Sequence of chain 1.A:
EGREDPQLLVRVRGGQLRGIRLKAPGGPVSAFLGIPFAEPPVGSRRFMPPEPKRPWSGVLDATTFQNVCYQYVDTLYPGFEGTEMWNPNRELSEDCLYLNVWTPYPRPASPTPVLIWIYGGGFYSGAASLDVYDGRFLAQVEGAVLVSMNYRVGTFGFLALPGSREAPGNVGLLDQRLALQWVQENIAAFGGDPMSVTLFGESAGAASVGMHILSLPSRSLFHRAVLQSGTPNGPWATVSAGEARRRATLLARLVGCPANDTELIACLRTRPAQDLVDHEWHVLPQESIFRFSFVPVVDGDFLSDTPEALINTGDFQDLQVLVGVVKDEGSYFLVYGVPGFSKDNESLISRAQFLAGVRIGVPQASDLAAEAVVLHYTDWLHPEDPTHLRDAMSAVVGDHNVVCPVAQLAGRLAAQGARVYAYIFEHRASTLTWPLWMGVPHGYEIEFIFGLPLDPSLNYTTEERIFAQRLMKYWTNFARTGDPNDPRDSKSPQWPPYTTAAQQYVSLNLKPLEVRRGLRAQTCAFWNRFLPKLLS

Binding-site contacts:
Ligand atom C10 contacts residue GLY120 of chain 1.A at 3.6 Å.
Ligand atom F17 contacts residue TYR124 of chain 1.A at 4.2 Å.
Ligand atom O01 contacts residue PHE297 of chain 1.A at 3.9 Å.
Ligand atom O21 contacts residue HIS447 of chain 1.A at 3.9 Å.
Ligand atom C08 contacts residue HIS447 of chain 1.A at 2.8 Å.
Ligand atom C20 contacts residue TYR337 of chain 1.A at 3.3 Å (hydrophobic).
Ligand atom C07 contacts residue TRP86 of chain 1.A at 3.7 Å (hydrophobic).
Ligand atom C05 contacts residue TRP86 of chain 1.A at 3.6 Å (hydrophobic).
Ligand atom C09 contacts residue GLU202 of chain 1.A at 4.0 Å.
Ligand atom C08 contacts residue TYR337 of chain 1.A at 3.3 Å (hydrophobic).
Ligand atom O01 contacts residue TYR124 of chain 1.A at 3.7 Å.
Ligand atom N06 contacts residue TRP86 of chain 1.A at 4.2 Å.
Ligand atom F15 contacts residue TRP286 of chain 1.A at 3.9 Å.
Ligand atom C20 contacts residue PHE338 of chain 1.A at 4.1 Å (hydrophobic).
Ligand atom C14 contacts residue TRP286 of chain 1.A at 4.1 Å (hydrophobic).
Ligand atom C12 contacts residue PHE338 of chain 1.A at 4.2 Å (hydrophobic).
Ligand atom S02 contacts residue TYR124 of chain 1.A at 4.2 Å.
Ligand atom C18 contacts residue TYR341 of chain 1.A at 3.3 Å (hydrophobic).
Ligand atom C10 contacts residue SER203 of chain 1.A at 3.2 Å.
Ligand atom O01 contacts residue GLY121 of chain 1.A at 3.9 Å.
Ligand atom C19 contacts residue TYR341 of chain 1.A at 3.2 Å (hydrophobic).
Ligand atom F17 contacts residue TRP286 of chain 1.A at 3.2 Å.
Ligand atom O01 contacts residue GLY122 of chain 1.A at 3.7 Å.
Ligand atom C11 contacts residue TYR124 of chain 1.A at 3.9 Å (hydrophobic).
Ligand atom C07 contacts residue TYR337 of chain 1.A at 4.2 Å (hydrophobic).
Ligand atom C19 contacts residue TYR337 of chain 1.A at 3.3 Å (hydrophobic).
Ligand atom C19 contacts residue PHE338 of chain 1.A at 4.2 Å (hydrophobic).
Ligand atom C07 contacts residue GLY448 of chain 1.A at 4.2 Å.
Ligand atom C04 contacts residue TYR337 of chain 1.A at 3.9 Å (hydrophobic).
Ligand atom C10 contacts residue GLU202 of chain 1.A at 3.4 Å.
Ligand atom C09 contacts residue TRP86 of chain 1.A at 4.1 Å (hydrophobic).
Ligand atom N03 contacts residue TYR124 of chain 1.A at 3.6 Å (h-bond).
Ligand atom O21 contacts residue PHE338 of chain 1.A at 3.9 Å.
Ligand atom C12 contacts residue PHE297 of chain 1.A at 4.1 Å (hydrophobic).
Ligand atom C07 contacts residue HIS447 of chain 1.A at 3.5 Å.
Ligand atom C11 contacts residue PHE338 of chain 1.A at 4.0 Å (hydrophobic).
Ligand atom C10 contacts residue GLY121 of chain 1.A at 3.2 Å.
Ligand atom N03 contacts residue GLY121 of chain 1.A at 4.2 Å.
Ligand atom C12 contacts residue TYR124 of chain 1.A at 3.7 Å (hydrophobic).
Ligand atom F17 contacts residue PHE297 of chain 1.A at 3.6 Å.

The protein below binds the small molecule below.
Small molecule (SMILES): CCN(CC)CCNS(=O)(=O)c1cccc(C(F)(F)F)c1